The small molecule below binds the protein below.
Small molecule (SMILES): Nc1ccn([C@H]2C[C@H](O)[C@@H](COP(=O)(O)O)O2)c(=O)n1

Sequence of chain 39.A:
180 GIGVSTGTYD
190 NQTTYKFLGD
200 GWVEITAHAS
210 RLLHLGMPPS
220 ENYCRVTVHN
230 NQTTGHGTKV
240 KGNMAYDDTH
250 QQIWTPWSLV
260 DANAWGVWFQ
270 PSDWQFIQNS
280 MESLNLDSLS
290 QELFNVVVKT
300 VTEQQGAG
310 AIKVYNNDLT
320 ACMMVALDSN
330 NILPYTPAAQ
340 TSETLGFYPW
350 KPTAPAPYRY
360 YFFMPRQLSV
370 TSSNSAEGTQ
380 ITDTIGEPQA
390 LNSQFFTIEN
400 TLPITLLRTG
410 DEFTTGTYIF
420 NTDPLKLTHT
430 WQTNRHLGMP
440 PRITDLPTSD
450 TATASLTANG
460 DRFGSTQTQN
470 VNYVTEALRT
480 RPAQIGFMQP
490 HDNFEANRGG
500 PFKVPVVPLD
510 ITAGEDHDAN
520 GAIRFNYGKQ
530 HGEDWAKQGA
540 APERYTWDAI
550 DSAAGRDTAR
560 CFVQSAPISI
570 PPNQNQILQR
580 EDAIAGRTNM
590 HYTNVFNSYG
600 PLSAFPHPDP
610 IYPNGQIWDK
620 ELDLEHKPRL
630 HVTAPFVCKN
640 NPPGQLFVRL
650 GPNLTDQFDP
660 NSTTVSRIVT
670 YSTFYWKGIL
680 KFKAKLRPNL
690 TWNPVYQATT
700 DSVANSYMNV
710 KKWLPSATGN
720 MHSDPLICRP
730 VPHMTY

Binding-site contacts:
Ligand atom C2' contacts residue TRP201 of chain 39.A at 3.6 Å (hydrophobic).
Ligand atom O2 contacts residue LYS682 of chain 39.A at 4.2 Å.
Ligand atom C5' contacts residue TRP201 of chain 39.A at 3.5 Å (hydrophobic).
Ligand atom N4 contacts residue ASP199 of chain 39.A at 4.0 Å.
Ligand atom OP1 contacts residue PRO423 of chain 39.A at 3.6 Å.
Ligand atom N4 contacts residue TRP201 of chain 39.A at 3.8 Å.
Ligand atom O2 contacts residue TRP201 of chain 39.A at 4.3 Å.
Ligand atom C3' contacts residue LYS682 of chain 39.A at 3.8 Å.
Ligand atom C1' contacts residue LYS682 of chain 39.A at 4.5 Å.
Ligand atom O4' contacts residue TRP201 of chain 39.A at 4.5 Å.
Ligand atom C4' contacts residue TRP201 of chain 39.A at 4.3 Å (hydrophobic).
Ligand atom C3' contacts residue TRP201 of chain 39.A at 4.1 Å (hydrophobic).
Ligand atom C6 contacts residue TRP201 of chain 39.A at 3.5 Å (hydrophobic).
Ligand atom C4 contacts residue TRP201 of chain 39.A at 3.3 Å (hydrophobic).
Ligand atom C2' contacts residue LYS682 of chain 39.A at 3.6 Å.
Ligand atom N4 contacts residue GLY198 of chain 39.A at 3.8 Å.
Ligand atom O3' contacts residue LYS682 of chain 39.A at 3.1 Å (salt-bridge).
Ligand atom N1 contacts residue TRP201 of chain 39.A at 4.0 Å.
Ligand atom C5 contacts residue TRP201 of chain 39.A at 3.4 Å (hydrophobic).
Ligand atom C2 contacts residue TRP201 of chain 39.A at 3.9 Å (hydrophobic).
Ligand atom O2 contacts residue LEU197 of chain 39.A at 4.0 Å.
Ligand atom N3 contacts residue TRP201 of chain 39.A at 3.6 Å.
Ligand atom C1' contacts residue TRP201 of chain 39.A at 4.5 Å (hydrophobic).
Ligand atom O5' contacts residue TRP201 of chain 39.A at 3.6 Å.